Sequence of chain 8.A:
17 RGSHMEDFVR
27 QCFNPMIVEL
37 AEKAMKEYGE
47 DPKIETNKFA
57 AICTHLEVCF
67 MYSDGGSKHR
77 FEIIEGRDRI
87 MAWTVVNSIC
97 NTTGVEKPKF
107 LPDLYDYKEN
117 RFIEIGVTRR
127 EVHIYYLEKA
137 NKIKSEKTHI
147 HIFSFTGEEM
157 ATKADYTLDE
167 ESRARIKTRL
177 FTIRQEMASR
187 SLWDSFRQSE

This small molecule binds to this protein.
Small molecule (SMILES): C[C@H](C[C@@H](C[C@H](C[C@@H](C[C@@H](CCN1CCCC1=O)N1CCCC1=O)N1CCCC1=O)N1CCCC1=O)N1CCCC1=O)N1CCCC1=O

Binding-site contacts:
Ligand atom O03 contacts residue MET32 of chain 8.A at 4.4 Å.
Ligand atom C35 contacts residue PHE66 of chain 8.A at 4.2 Å (hydrophobic).
Ligand atom O03 contacts residue PHE66 of chain 8.A at 4.3 Å.
Ligand atom O06 contacts residue ILE79 of chain 8.A at 3.9 Å.
Ligand atom C34 contacts residue LEU36 of chain 8.A at 4.4 Å (hydrophobic).
Ligand atom C34 contacts residue MET32 of chain 8.A at 4.5 Å (hydrophobic).
Ligand atom C35 contacts residue GLY82 of chain 8.A at 4.0 Å.
Ligand atom C05 contacts residue MET32 of chain 8.A at 4.2 Å (hydrophobic).
Ligand atom C36 contacts residue ILE79 of chain 8.A at 4.0 Å (hydrophobic).
Ligand atom C34 contacts residue PHE66 of chain 8.A at 3.9 Å (hydrophobic).
Ligand atom C05 contacts residue PHE66 of chain 8.A at 4.5 Å (hydrophobic).
Ligand atom C06 contacts residue PHE66 of chain 8.A at 3.9 Å (hydrophobic).
Ligand atom C35 contacts residue GLU81 of chain 8.A at 3.7 Å.
Ligand atom C04 contacts residue PHE66 of chain 8.A at 4.1 Å (hydrophobic).
Ligand atom C07 contacts residue MET32 of chain 8.A at 4.2 Å (hydrophobic).
Ligand atom C08 contacts residue MET32 of chain 8.A at 3.6 Å (hydrophobic).
Ligand atom C27 contacts residue MET67 of chain 8.A at 4.5 Å (hydrophobic).
Ligand atom C04 contacts residue MET32 of chain 8.A at 3.6 Å (hydrophobic).
Ligand atom C27 contacts residue PHE66 of chain 8.A at 4.0 Å (hydrophobic).
Ligand atom C35 contacts residue ILE79 of chain 8.A at 4.1 Å (hydrophobic).
Ligand atom C36 contacts residue GLU81 of chain 8.A at 4.4 Å.
Ligand atom C06 contacts residue MET32 of chain 8.A at 3.5 Å (hydrophobic).
Ligand atom N04 contacts residue PHE66 of chain 8.A at 4.1 Å.
Ligand atom C28 contacts residue PHE66 of chain 8.A at 3.9 Å (hydrophobic).
Ligand atom C35 contacts residue ARG83 of chain 8.A at 4.3 Å.
Ligand atom C33 contacts residue ILE79 of chain 8.A at 4.2 Å (hydrophobic).
Ligand atom C29 contacts residue PHE66 of chain 8.A at 4.2 Å (hydrophobic).
Ligand atom C36 contacts residue ARG83 of chain 8.A at 4.0 Å.
Ligand atom C37 contacts residue ILE79 of chain 8.A at 4.2 Å (hydrophobic).
Ligand atom C26 contacts residue PHE66 of chain 8.A at 3.7 Å (hydrophobic).
Ligand atom O06 contacts residue ARG83 of chain 8.A at 4.3 Å.